Sequence of chain 2.E:
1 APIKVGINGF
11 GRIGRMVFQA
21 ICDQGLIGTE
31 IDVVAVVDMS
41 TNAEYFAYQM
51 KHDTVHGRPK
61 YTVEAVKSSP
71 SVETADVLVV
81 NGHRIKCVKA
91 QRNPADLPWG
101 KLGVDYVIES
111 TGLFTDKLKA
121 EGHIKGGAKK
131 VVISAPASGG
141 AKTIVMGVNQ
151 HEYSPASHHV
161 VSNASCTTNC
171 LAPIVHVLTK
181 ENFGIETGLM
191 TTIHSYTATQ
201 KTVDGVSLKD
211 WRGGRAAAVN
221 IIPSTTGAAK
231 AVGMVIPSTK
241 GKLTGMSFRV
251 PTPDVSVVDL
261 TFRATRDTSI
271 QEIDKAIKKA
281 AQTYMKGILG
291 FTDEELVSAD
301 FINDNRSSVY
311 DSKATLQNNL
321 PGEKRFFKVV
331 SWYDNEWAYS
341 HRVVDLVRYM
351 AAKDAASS

Sequence of chain 2.F:
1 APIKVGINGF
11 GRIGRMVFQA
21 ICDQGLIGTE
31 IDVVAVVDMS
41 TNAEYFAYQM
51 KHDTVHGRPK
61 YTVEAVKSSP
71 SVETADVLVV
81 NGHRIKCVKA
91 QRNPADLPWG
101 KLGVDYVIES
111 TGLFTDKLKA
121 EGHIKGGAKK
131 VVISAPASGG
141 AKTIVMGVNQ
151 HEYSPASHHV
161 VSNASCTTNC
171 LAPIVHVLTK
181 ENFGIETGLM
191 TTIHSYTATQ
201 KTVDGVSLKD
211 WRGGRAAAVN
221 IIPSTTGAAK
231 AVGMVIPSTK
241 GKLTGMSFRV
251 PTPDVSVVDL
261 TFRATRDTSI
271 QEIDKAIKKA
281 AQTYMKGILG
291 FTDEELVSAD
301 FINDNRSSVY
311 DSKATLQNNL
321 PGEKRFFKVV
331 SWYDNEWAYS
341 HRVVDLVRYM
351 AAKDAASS

Binding-site contacts:
Ligand atom O5' contacts residue THR111 of chain 2.F at 3.7 Å.
Ligand atom C7 contacts residue MET39 of chain 2.F at 3.4 Å (hydrophobic).
Ligand atom C2 contacts residue LEU113 of chain 2.F at 3.6 Å (hydrophobic).
Ligand atom N2' contacts residue ASP38 of chain 2.F at 3.1 Å (salt-bridge).
Ligand atom C8 contacts residue GLN91 of chain 2.F at 3.6 Å.
Ligand atom C2A contacts residue THR111 of chain 2.F at 3.4 Å.
Ligand atom C3 contacts residue LEU113 of chain 2.F at 3.6 Å (hydrophobic).
Ligand atom C7B contacts residue MET39 of chain 2.F at 3.6 Å (hydrophobic).
Ligand atom C7 contacts residue ALA90 of chain 2.F at 3.7 Å (hydrophobic).
Ligand atom N6A contacts residue GLN91 of chain 2.F at 3.2 Å (h-bond).
Ligand atom C6B contacts residue ASP38 of chain 2.F at 3.8 Å.
Ligand atom C2M contacts residue PHE46 of chain 2.F at 3.6 Å (hydrophobic).
Ligand atom O3' contacts residue ASP38 of chain 2.F at 3.5 Å (salt-bridge).
Ligand atom N3A contacts residue GLY9 of chain 2.F at 3.2 Å.
Ligand atom C8 contacts residue ALA90 of chain 2.F at 3.5 Å (hydrophobic).
Ligand atom C7B contacts residue ASP38 of chain 2.F at 3.8 Å.
Ligand atom O3' contacts residue PHE10 of chain 2.F at 3.6 Å.
Ligand atom N7A contacts residue LEU113 of chain 2.F at 3.8 Å.
Ligand atom O2M contacts residue SER40 of chain 2.F at 3.2 Å.
Ligand atom N3A contacts residue ASP38 of chain 2.F at 3.8 Å.
Ligand atom O3' contacts residue GLY11 of chain 2.F at 2.8 Å.
Ligand atom O2M contacts residue LEU208 of chain 2.E at 3.7 Å.
Ligand atom N3A contacts residue VAL37 of chain 2.F at 3.5 Å (h-bond).
Ligand atom C2M contacts residue SER40 of chain 2.F at 3.8 Å.
Ligand atom N3A contacts residue THR111 of chain 2.F at 3.4 Å.
Ligand atom C2A contacts residue GLY9 of chain 2.F at 3.7 Å.
Ligand atom O2M contacts residue VAL206 of chain 2.E at 3.6 Å.
Ligand atom C8 contacts residue MET39 of chain 2.F at 3.3 Å (hydrophobic).
Ligand atom C2A contacts residue VAL37 of chain 2.F at 3.7 Å (hydrophobic).
Ligand atom N1A contacts residue ALA90 of chain 2.F at 3.8 Å.
Ligand atom C2M contacts residue VAL206 of chain 2.E at 3.7 Å (hydrophobic).
Ligand atom C5B contacts residue ASP38 of chain 2.F at 3.2 Å.
Ligand atom C6B contacts residue MET39 of chain 2.F at 3.7 Å (hydrophobic).
Ligand atom C2A contacts residue ASN8 of chain 2.F at 3.1 Å.
Ligand atom C4B contacts residue VAL206 of chain 2.E at 3.7 Å (hydrophobic).
Ligand atom N1A contacts residue ASN8 of chain 2.F at 3.5 Å (h-bond).
Ligand atom C1' contacts residue ASP38 of chain 2.F at 3.4 Å.
Ligand atom C5' contacts residue THR111 of chain 2.F at 3.1 Å.
Ligand atom C4A contacts residue THR111 of chain 2.F at 3.7 Å.
Ligand atom O4' contacts residue GLY9 of chain 2.F at 3.2 Å.

This protein binds this small molecule.
Small molecule (SMILES): COc1cc(OC)cc(C(=O)N[C@@H]2[C@H](O)[C@@H](CO)O[C@H]2n2cnc3c(N[C@@H]4CCCc5ccccc54)ncnc32)c1